Binding-site contacts:
Ligand atom O1G contacts residue PHE529 of chain 1.A at 3.1 Å (h-bond).
Ligand atom O1G contacts residue MG1 of chain 1.J at 2.1 Å.
Ligand atom N9 contacts residue ASN619 of chain 1.A at 3.6 Å (h-bond).
Ligand atom O1B contacts residue LEU532 of chain 1.A at 3.4 Å (h-bond).
Ligand atom N7 contacts residue DOC9 of chain 1.F at 3.2 Å.
Ligand atom O1A contacts residue ASP669 of chain 1.A at 2.9 Å (salt-bridge).
Ligand atom PA contacts residue MG1 of chain 1.J at 3.4 Å.
Ligand atom O3B contacts residue SER531 of chain 1.A at 3.4 Å (h-bond).
Ligand atom N2 contacts residue TYR622 of chain 1.A at 3.6 Å.
Ligand atom O2B contacts residue ASP669 of chain 1.A at 3.1 Å (salt-bridge).
Ligand atom O5' contacts residue DOC9 of chain 1.F at 3.1 Å.
Ligand atom O4' contacts residue DOC9 of chain 1.F at 3.2 Å.
Ligand atom C2' contacts residue TYR533 of chain 1.A at 3.6 Å (hydrophobic).
Ligand atom PG contacts residue ARG587 of chain 1.A at 3.6 Å.
Ligand atom O6 contacts residue DOC9 of chain 1.F at 3.6 Å (h-bond).
Ligand atom C5 contacts residue ASN619 of chain 1.A at 3.2 Å.
Ligand atom O1A contacts residue MG1 of chain 1.J at 2.2 Å.
Ligand atom C5 contacts residue DOC9 of chain 1.F at 3.6 Å.
Ligand atom C4 contacts residue ASN619 of chain 1.A at 3.5 Å.
Ligand atom O3A contacts residue MG1 of chain 1.J at 3.6 Å.
Ligand atom O2A contacts residue LYS615 of chain 1.A at 3.4 Å (salt-bridge).
Ligand atom O3B contacts residue MG1 of chain 1.J at 3.6 Å.
Ligand atom C8 contacts residue ASN619 of chain 1.A at 3.4 Å.
Ligand atom C8 contacts residue DOC9 of chain 1.F at 3.5 Å.
Ligand atom PG contacts residue MG1 of chain 1.J at 3.4 Å.
Ligand atom O2B contacts residue SER531 of chain 1.A at 3.4 Å (h-bond).
Ligand atom O1A contacts residue ASP528 of chain 1.A at 3.3 Å (salt-bridge).
Ligand atom O6 contacts residue LEU616 of chain 1.A at 3.7 Å.
Ligand atom O1G contacts residue ASP528 of chain 1.A at 2.8 Å (salt-bridge).
Ligand atom O2B contacts residue PHE529 of chain 1.A at 3.1 Å (h-bond).
Ligand atom O3' contacts residue TYR533 of chain 1.A at 3.2 Å (h-bond).
Ligand atom O2G contacts residue ARG587 of chain 1.A at 3.0 Å (salt-bridge).
Ligand atom O2B contacts residue MG1 of chain 1.J at 2.2 Å.
Ligand atom N7 contacts residue ASN619 of chain 1.A at 3.1 Å (h-bond).
Ligand atom O1B contacts residue SER531 of chain 1.A at 3.2 Å.
Ligand atom O3G contacts residue ASN530 of chain 1.A at 3.5 Å (h-bond).
Ligand atom O2B contacts residue LEU532 of chain 1.A at 3.4 Å (h-bond).
Ligand atom N2 contacts residue ASN619 of chain 1.A at 3.6 Å (h-bond).
Ligand atom PB contacts residue MG1 of chain 1.J at 3.2 Å.
Ligand atom O3G contacts residue ARG587 of chain 1.A at 3.2 Å (salt-bridge).

Sequence of chain 1.A:
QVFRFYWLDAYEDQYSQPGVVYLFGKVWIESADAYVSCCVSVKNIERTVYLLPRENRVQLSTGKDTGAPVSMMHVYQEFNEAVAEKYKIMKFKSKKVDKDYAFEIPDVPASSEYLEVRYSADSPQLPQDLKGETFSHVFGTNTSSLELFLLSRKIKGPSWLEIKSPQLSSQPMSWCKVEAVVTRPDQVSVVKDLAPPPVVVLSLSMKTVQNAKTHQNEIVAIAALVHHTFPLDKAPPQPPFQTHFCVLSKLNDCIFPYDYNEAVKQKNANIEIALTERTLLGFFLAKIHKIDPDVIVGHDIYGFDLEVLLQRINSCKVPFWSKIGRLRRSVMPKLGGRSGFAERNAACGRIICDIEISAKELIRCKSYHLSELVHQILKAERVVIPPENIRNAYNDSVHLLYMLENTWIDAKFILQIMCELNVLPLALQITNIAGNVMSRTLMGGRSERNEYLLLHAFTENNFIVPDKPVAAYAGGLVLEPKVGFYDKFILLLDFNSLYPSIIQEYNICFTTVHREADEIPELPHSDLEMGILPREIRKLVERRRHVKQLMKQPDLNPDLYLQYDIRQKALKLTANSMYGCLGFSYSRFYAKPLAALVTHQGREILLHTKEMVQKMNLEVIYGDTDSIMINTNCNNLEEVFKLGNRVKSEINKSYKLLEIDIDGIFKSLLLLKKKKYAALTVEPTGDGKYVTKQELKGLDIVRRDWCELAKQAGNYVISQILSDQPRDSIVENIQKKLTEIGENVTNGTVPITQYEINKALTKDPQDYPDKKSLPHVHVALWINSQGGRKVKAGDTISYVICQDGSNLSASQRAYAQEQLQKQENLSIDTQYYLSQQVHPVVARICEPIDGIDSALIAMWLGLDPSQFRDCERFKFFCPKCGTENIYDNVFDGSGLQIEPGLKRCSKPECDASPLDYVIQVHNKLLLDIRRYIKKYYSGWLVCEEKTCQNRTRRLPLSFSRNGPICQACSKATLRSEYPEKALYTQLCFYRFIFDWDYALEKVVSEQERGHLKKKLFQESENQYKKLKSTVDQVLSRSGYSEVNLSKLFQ

A small-molecule ligand and the protein it binds are described below.
Small molecule (SMILES): Nc1nc2c(ncn2[C@H]2C[C@H](O)[C@@H](CO[P](=O)(O)O[P](=O)(O)OP(=O)(O)O)O2)c(=O)[nH]1